Sequence of chain 2.F:
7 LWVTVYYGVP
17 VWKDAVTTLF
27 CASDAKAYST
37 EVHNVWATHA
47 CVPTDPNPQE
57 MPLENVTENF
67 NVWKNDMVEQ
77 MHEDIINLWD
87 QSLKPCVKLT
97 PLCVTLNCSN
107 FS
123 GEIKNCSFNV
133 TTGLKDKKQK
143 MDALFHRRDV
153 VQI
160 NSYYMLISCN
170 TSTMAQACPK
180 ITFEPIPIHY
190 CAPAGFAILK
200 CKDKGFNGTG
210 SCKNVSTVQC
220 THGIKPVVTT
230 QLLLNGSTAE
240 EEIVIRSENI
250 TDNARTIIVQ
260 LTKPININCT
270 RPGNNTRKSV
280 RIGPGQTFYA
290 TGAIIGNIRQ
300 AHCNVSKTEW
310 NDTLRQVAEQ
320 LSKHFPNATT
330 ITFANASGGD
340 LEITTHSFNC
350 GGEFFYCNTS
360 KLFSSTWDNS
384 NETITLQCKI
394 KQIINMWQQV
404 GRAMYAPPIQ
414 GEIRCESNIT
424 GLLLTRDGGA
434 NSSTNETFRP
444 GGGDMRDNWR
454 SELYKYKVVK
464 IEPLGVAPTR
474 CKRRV

Binding-site contacts:
Ligand atom O5 contacts residue GLU419 of chain 2.F at 4.0 Å.
Ligand atom C4 contacts residue ASN234 of chain 2.F at 4.2 Å.
Ligand atom C8 contacts residue VAL226 of chain 2.F at 4.0 Å (hydrophobic).
Ligand atom C5 contacts residue ASN234 of chain 2.F at 3.7 Å.
Ligand atom C2 contacts residue ASN234 of chain 2.F at 2.4 Å.
Ligand atom C5 contacts residue SER420 of chain 2.F at 4.2 Å.
Ligand atom N2 contacts residue GLU419 of chain 2.F at 4.2 Å.
Ligand atom C6 contacts residue GLU183 of chain 2.F at 3.3 Å.
Ligand atom C2 contacts residue SER420 of chain 2.F at 3.7 Å.
Ligand atom C7 contacts residue PRO184 of chain 2.F at 3.8 Å (hydrophobic).
Ligand atom N2 contacts residue SER420 of chain 2.F at 3.5 Å (h-bond).
Ligand atom C6 contacts residue NAG1 of chain 2.MA at 3.6 Å.
Ligand atom C3 contacts residue GLU419 of chain 2.F at 3.7 Å.
Ligand atom O6 contacts residue GLU183 of chain 2.F at 3.2 Å.
Ligand atom C1 contacts residue NAG1 of chain 2.MA at 4.3 Å.
Ligand atom C5 contacts residue GLU419 of chain 2.F at 3.2 Å.
Ligand atom C3 contacts residue ASN234 of chain 2.F at 3.8 Å.
Ligand atom C1 contacts residue ASN234 of chain 2.F at 1.4 Å.
Ligand atom O7 contacts residue ASN234 of chain 2.F at 3.1 Å (h-bond).
Ligand atom O6 contacts residue NAG1 of chain 2.MA at 3.6 Å.
Ligand atom C6 contacts residue GLU419 of chain 2.F at 4.1 Å.
Ligand atom C3 contacts residue SER420 of chain 2.F at 3.9 Å.
Ligand atom O4 contacts residue GLU419 of chain 2.F at 3.8 Å.
Ligand atom O7 contacts residue LYS224 of chain 2.F at 4.2 Å.
Ligand atom N2 contacts residue ASN234 of chain 2.F at 2.9 Å (h-bond).
Ligand atom C2 contacts residue GLU183 of chain 2.F at 3.6 Å.
Ligand atom O5 contacts residue NAG1 of chain 2.MA at 3.3 Å.
Ligand atom C8 contacts residue PRO184 of chain 2.F at 3.7 Å (hydrophobic).
Ligand atom O4 contacts residue GLU183 of chain 2.F at 4.5 Å.
Ligand atom O2 contacts residue GLU183 of chain 2.F at 3.6 Å.
Ligand atom C5 contacts residue NAG1 of chain 2.MA at 4.1 Å.
Ligand atom C4 contacts residue GLU419 of chain 2.F at 3.7 Å.
Ligand atom C1 contacts residue GLU419 of chain 2.F at 4.0 Å.
Ligand atom O5 contacts residue SER420 of chain 2.F at 4.1 Å.
Ligand atom C2 contacts residue GLU419 of chain 2.F at 4.4 Å.
Ligand atom C8 contacts residue ASN234 of chain 2.F at 4.4 Å.
Ligand atom C1 contacts residue SER420 of chain 2.F at 3.2 Å.
Ligand atom O7 contacts residue PRO184 of chain 2.F at 3.2 Å.
Ligand atom O5 contacts residue ASN234 of chain 2.F at 2.4 Å (h-bond).
Ligand atom C7 contacts residue ASN234 of chain 2.F at 3.2 Å.

The protein below binds the small molecule below.
Small molecule (SMILES): CC(=O)N[C@H]1[C@H](O[C@H]2[C@H](O)[C@@H](NC(C)=O)CO[C@@H]2CO)O[C@H](CO)[C@@H](O[C@@H]2O[C@H](CO[C@H]3O[C@H](CO)[C@@H](O)[C@H](O)[C@@H]3O)[C@@H](O)[C@H](O)[C@@H]2O)[C@@H]1O